Sequence of chain 2.A:
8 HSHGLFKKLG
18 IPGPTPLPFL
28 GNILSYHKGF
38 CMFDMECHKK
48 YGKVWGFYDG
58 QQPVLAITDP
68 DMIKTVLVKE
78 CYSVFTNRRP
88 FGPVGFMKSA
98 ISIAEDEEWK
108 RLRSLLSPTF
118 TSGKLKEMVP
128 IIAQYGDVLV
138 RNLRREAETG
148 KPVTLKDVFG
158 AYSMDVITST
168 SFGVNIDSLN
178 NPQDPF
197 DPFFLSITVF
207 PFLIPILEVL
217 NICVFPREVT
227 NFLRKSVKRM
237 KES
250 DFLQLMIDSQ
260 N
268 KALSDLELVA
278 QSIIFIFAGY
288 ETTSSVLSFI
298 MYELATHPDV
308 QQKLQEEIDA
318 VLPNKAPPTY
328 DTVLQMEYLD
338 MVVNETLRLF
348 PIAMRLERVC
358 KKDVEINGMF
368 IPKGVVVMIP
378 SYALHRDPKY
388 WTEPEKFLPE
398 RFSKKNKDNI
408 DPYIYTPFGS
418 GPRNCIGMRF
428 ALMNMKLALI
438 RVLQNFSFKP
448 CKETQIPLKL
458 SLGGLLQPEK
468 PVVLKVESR

This protein binds this small molecule.
Small molecule (SMILES): CC(C)(C)OC(=O)N[C@H](CSC[C@@H](Nc1ccccc1)C(=O)NCc1cccnc1)Cc1ccccc1

Binding-site contacts:
Ligand atom C19 contacts residue ILE280 of chain 2.A at 4.0 Å (hydrophobic).
Ligand atom C26 contacts residue HEM1 of chain 2.B at 3.1 Å.
Ligand atom C02 contacts residue ILE349 of chain 2.A at 3.6 Å (hydrophobic).
Ligand atom C20 contacts residue ILE281 of chain 2.A at 3.7 Å (hydrophobic).
Ligand atom C04 contacts residue PHE284 of chain 2.A at 3.5 Å (hydrophobic).
Ligand atom C13 contacts residue ILE281 of chain 2.A at 4.0 Å (hydrophobic).
Ligand atom O22 contacts residue SER99 of chain 2.A at 2.7 Å (h-bond).
Ligand atom O22 contacts residue ILE281 of chain 2.A at 4.0 Å.
Ligand atom C34 contacts residue SER99 of chain 2.A at 3.6 Å.
Ligand atom C24 contacts residue ALA285 of chain 2.A at 3.8 Å (hydrophobic).
Ligand atom C18 contacts residue PHE221 of chain 2.A at 3.7 Å (hydrophobic).
Ligand atom C35 contacts residue HEM1 of chain 2.B at 3.0 Å.
Ligand atom C34 contacts residue HEM1 of chain 2.B at 4.0 Å.
Ligand atom C18 contacts residue ILE280 of chain 2.A at 3.6 Å (hydrophobic).
Ligand atom C21 contacts residue ILE281 of chain 2.A at 3.8 Å (hydrophobic).
Ligand atom C34 contacts residue ARG85 of chain 2.A at 3.7 Å.
Ligand atom C03 contacts residue LEU462 of chain 2.A at 3.3 Å (hydrophobic).
Ligand atom C19 contacts residue PHE221 of chain 2.A at 3.4 Å (hydrophobic).
Ligand atom C36 contacts residue HEM1 of chain 2.B at 3.5 Å.
Ligand atom C20 contacts residue PHE221 of chain 2.A at 3.5 Å (hydrophobic).
Ligand atom C17 contacts residue PHE284 of chain 2.A at 3.9 Å (hydrophobic).
Ligand atom C12 contacts residue PHE88 of chain 2.A at 4.1 Å (hydrophobic).
Ligand atom C03 contacts residue ILE349 of chain 2.A at 3.6 Å (hydrophobic).
Ligand atom C26 contacts residue ALA285 of chain 2.A at 3.6 Å (hydrophobic).
Ligand atom C19 contacts residue MET94 of chain 2.A at 3.6 Å (hydrophobic).
Ligand atom C01 contacts residue ILE349 of chain 2.A at 3.4 Å (hydrophobic).
Ligand atom N23 contacts residue PHE284 of chain 2.A at 3.5 Å.
Ligand atom C21 contacts residue SER99 of chain 2.A at 3.6 Å.
Ligand atom C16 contacts residue PHE284 of chain 2.A at 3.5 Å (hydrophobic).
Ligand atom C29 contacts residue THR289 of chain 2.A at 3.5 Å.
Ligand atom C28 contacts residue THR289 of chain 2.A at 3.5 Å.
Ligand atom C24 contacts residue PHE284 of chain 2.A at 3.9 Å (hydrophobic).
Ligand atom C30 contacts residue PHE284 of chain 2.A at 3.5 Å (hydrophobic).
Ligand atom C24 contacts residue ILE281 of chain 2.A at 4.0 Å (hydrophobic).
Ligand atom N23 contacts residue ILE281 of chain 2.A at 4.1 Å.
Ligand atom C03 contacts residue LEU463 of chain 2.A at 4.0 Å (hydrophobic).
Ligand atom N27 contacts residue HEM1 of chain 2.B at 2.4 Å.
Ligand atom C28 contacts residue HEM1 of chain 2.B at 3.2 Å.
Ligand atom C25 contacts residue ALA285 of chain 2.A at 3.7 Å (hydrophobic).
Ligand atom O05 contacts residue ILE349 of chain 2.A at 3.4 Å (h-bond).